Binding-site contacts:
Ligand atom C3 contacts residue GLU383 of chain 1.A at 3.3 Å.
Ligand atom O3 contacts residue HIS129 of chain 1.A at 2.9 Å (h-bond).
Ligand atom O2 contacts residue ASN316 of chain 1.A at 3.5 Å (h-bond).
Ligand atom C1 contacts residue ASN316 of chain 1.A at 3.9 Å.
Ligand atom C2 contacts residue TRP130 of chain 1.A at 3.9 Å (hydrophobic).
Ligand atom O4 contacts residue TRP425 of chain 1.A at 3.2 Å (h-bond).
Ligand atom C2 contacts residue ASN173 of chain 1.A at 4.0 Å.
Ligand atom O6 contacts residue TRP355 of chain 1.A at 3.5 Å.
Ligand atom C1 contacts residue GLU383 of chain 1.A at 2.5 Å.
Ligand atom O2 contacts residue ASN173 of chain 1.A at 2.8 Å (h-bond).
Ligand atom C4 contacts residue GLU432 of chain 1.A at 3.6 Å.
Ligand atom C3 contacts residue GLN26 of chain 1.A at 3.7 Å.
Ligand atom C5 contacts residue GLU383 of chain 1.A at 3.4 Å.
Ligand atom C4 contacts residue TRP433 of chain 1.A at 3.8 Å (hydrophobic).
Ligand atom C6 contacts residue TYR318 of chain 1.A at 3.7 Å (hydrophobic).
Ligand atom C3 contacts residue HIS129 of chain 1.A at 3.8 Å.
Ligand atom C2 contacts residue GLU383 of chain 1.A at 3.1 Å.
Ligand atom O3 contacts residue TRP433 of chain 1.A at 3.0 Å (h-bond).
Ligand atom O2 contacts residue GLU383 of chain 1.A at 2.6 Å (salt-bridge).
Ligand atom C3 contacts residue TRP425 of chain 1.A at 3.8 Å (hydrophobic).
Ligand atom C5 contacts residue TRP425 of chain 1.A at 3.9 Å (hydrophobic).
Ligand atom C6 contacts residue PHE441 of chain 1.A at 3.8 Å (hydrophobic).
Ligand atom O4 contacts residue TRP433 of chain 1.A at 3.7 Å.
Ligand atom O1 contacts residue GLU383 of chain 1.A at 3.0 Å (salt-bridge).
Ligand atom C5 contacts residue TYR318 of chain 1.A at 3.2 Å (hydrophobic).
Ligand atom O1 contacts residue ASN316 of chain 1.A at 3.2 Å (h-bond).
Ligand atom C2 contacts residue HIS129 of chain 1.A at 3.9 Å.
Ligand atom C6 contacts residue GLU432 of chain 1.A at 3.5 Å.
Ligand atom O3 contacts residue TRP425 of chain 1.A at 3.8 Å.
Ligand atom O6 contacts residue GLU432 of chain 1.A at 2.7 Å (salt-bridge).
Ligand atom O5 contacts residue GLU383 of chain 1.A at 3.1 Å (salt-bridge).
Ligand atom O4 contacts residue GLU432 of chain 1.A at 2.6 Å (salt-bridge).
Ligand atom O3 contacts residue GLN26 of chain 1.A at 2.6 Å (h-bond).
Ligand atom O4 contacts residue GLN26 of chain 1.A at 3.1 Å (h-bond).
Ligand atom C3 contacts residue TRP433 of chain 1.A at 3.9 Å (hydrophobic).
Ligand atom C4 contacts residue TRP425 of chain 1.A at 4.0 Å (hydrophobic).
Ligand atom O2 contacts residue HIS129 of chain 1.A at 3.1 Å (h-bond).
Ligand atom O1 contacts residue TYR318 of chain 1.A at 3.6 Å.
Ligand atom C1 contacts residue TYR318 of chain 1.A at 3.7 Å (hydrophobic).
Ligand atom O5 contacts residue TYR318 of chain 1.A at 3.2 Å (h-bond).

The protein below binds the small molecule below.
Small molecule (SMILES): OC[C@H]1O[C@@H](O)[C@H](O)[C@@H](O)[C@@H]1O

Sequence of chain 1.A:
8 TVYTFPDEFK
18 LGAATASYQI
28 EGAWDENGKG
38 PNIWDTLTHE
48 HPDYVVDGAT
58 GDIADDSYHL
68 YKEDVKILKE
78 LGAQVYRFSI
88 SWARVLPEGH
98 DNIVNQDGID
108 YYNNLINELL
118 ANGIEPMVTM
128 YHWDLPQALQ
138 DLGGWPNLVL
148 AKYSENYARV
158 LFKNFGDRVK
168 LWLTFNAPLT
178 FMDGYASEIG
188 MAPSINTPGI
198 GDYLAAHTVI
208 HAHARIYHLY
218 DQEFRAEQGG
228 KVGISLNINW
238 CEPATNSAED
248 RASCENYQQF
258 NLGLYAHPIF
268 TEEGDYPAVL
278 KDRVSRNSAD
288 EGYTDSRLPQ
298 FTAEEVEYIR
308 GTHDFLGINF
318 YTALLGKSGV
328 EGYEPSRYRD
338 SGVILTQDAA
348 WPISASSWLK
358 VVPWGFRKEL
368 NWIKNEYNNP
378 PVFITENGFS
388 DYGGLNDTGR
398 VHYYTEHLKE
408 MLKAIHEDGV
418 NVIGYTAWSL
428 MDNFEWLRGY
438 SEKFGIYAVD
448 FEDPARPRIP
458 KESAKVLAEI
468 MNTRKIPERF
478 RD